The protein below binds the small molecule below.
Small molecule (SMILES): CC(=O)N[C@H]1[C@H](O[C@H]2[C@H](O[C@@H]3O[C@@H](C)[C@@H](O)[C@@H](O)[C@@H]3O)[C@@H](NC(C)=O)CO[C@@H]2CO)O[C@H](CO)[C@@H](O)[C@@H]1O

Sequence of chain 1.A:
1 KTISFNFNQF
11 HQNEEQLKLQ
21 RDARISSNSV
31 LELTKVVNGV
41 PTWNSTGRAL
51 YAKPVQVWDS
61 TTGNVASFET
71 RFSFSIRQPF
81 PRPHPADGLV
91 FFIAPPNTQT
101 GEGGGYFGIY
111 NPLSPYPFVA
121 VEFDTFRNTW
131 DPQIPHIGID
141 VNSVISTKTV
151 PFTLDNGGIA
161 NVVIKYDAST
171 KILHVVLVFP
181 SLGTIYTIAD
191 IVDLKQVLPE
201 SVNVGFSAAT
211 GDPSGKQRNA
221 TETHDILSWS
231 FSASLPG

Binding-site contacts:
Ligand atom C4 contacts residue ASN44 of chain 1.A at 4.2 Å.
Ligand atom C7 contacts residue PRO213 of chain 1.A at 4.3 Å (hydrophobic).
Ligand atom O6 contacts residue ASN44 of chain 1.A at 4.5 Å.
Ligand atom C8 contacts residue PRO213 of chain 1.A at 4.0 Å (hydrophobic).
Ligand atom N2 contacts residue PRO213 of chain 1.A at 4.2 Å.
Ligand atom C7 contacts residue ASN44 of chain 1.A at 3.4 Å.
Ligand atom N2 contacts residue ASN44 of chain 1.A at 2.9 Å (h-bond).
Ligand atom C3 contacts residue ASN44 of chain 1.A at 3.8 Å.
Ligand atom C2 contacts residue ASN44 of chain 1.A at 2.5 Å.
Ligand atom C5 contacts residue ASN44 of chain 1.A at 3.7 Å.
Ligand atom O7 contacts residue ASN44 of chain 1.A at 3.3 Å (h-bond).
Ligand atom O6 contacts residue ARG21 of chain 1.A at 4.4 Å.
Ligand atom C1 contacts residue ASN44 of chain 1.A at 1.5 Å.
Ligand atom O5 contacts residue ASN44 of chain 1.A at 2.4 Å (h-bond).